Sequence of chain 1.E:
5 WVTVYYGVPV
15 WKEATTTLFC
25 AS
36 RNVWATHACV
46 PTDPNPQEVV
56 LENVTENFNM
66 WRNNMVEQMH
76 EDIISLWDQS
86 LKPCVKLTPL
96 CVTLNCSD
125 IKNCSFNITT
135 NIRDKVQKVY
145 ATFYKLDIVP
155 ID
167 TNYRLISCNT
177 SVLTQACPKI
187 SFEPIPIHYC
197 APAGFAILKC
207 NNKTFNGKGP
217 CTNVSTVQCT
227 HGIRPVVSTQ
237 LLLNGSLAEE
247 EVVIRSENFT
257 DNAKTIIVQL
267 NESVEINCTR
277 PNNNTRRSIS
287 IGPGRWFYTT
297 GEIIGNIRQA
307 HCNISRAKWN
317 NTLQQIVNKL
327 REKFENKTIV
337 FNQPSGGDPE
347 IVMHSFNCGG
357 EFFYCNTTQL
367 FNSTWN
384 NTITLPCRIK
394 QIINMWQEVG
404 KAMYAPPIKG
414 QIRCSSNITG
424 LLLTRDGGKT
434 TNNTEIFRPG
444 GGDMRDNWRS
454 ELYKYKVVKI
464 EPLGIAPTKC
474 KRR

A small-molecule ligand and the protein it binds are described below.
Small molecule (SMILES): CC(=O)N[C@H]1[C@H](O[C@H]2[C@H](O)[C@@H](NC(C)=O)CO[C@@H]2CO)O[C@H](CO)[C@@H](O)[C@@H]1O

Binding-site contacts:
Ligand atom C8 contacts residue MET349 of chain 1.E at 3.8 Å (hydrophobic).
Ligand atom C7 contacts residue NAG1 of chain 1.AB at 3.9 Å.
Ligand atom C3 contacts residue ASN362 of chain 1.E at 3.9 Å.
Ligand atom C2 contacts residue ASN362 of chain 1.E at 2.6 Å.
Ligand atom C7 contacts residue ASN362 of chain 1.E at 3.2 Å.
Ligand atom C1 contacts residue THR364 of chain 1.E at 4.1 Å.
Ligand atom O7 contacts residue NAG1 of chain 1.AB at 3.7 Å.
Ligand atom C8 contacts residue NAG1 of chain 1.AB at 3.6 Å.
Ligand atom O5 contacts residue ASN362 of chain 1.E at 2.4 Å (h-bond).
Ligand atom C8 contacts residue ASN362 of chain 1.E at 3.6 Å.
Ligand atom C1 contacts residue ASN362 of chain 1.E at 1.5 Å.
Ligand atom C8 contacts residue VAL348 of chain 1.E at 4.0 Å (hydrophobic).
Ligand atom C5 contacts residue ASN362 of chain 1.E at 3.8 Å.
Ligand atom O7 contacts residue MET349 of chain 1.E at 4.3 Å.
Ligand atom C4 contacts residue ASN362 of chain 1.E at 4.4 Å.
Ligand atom N2 contacts residue ASN362 of chain 1.E at 2.9 Å (h-bond).
Ligand atom O7 contacts residue ASN362 of chain 1.E at 3.4 Å (h-bond).
Ligand atom O5 contacts residue THR364 of chain 1.E at 4.3 Å.
Ligand atom O6 contacts residue NAG1 of chain 1.AB at 4.0 Å.